Binding-site contacts:
Ligand atom NAQ contacts residue GLU12 of chain 1.A at 2.8 Å (salt-bridge).
Ligand atom CAL contacts residue ALA71 of chain 1.A at 3.3 Å (hydrophobic).
Ligand atom OXT contacts residue SER183 of chain 1.A at 2.7 Å (h-bond).
Ligand atom CAP contacts residue TYR15 of chain 1.A at 3.7 Å (hydrophobic).
Ligand atom OAB contacts residue ALA71 of chain 1.A at 3.5 Å (h-bond).
Ligand atom CAE contacts residue ARG78 of chain 1.A at 3.7 Å.
Ligand atom C contacts residue SER183 of chain 1.A at 3.2 Å.
Ligand atom CAP contacts residue ALA70 of chain 1.A at 3.6 Å (hydrophobic).
Ligand atom CAK contacts residue HIS146 of chain 1.A at 3.7 Å.
Ligand atom CB contacts residue ALA71 of chain 1.A at 3.4 Å (hydrophobic).
Ligand atom NAQ contacts residue GLN141 of chain 1.A at 3.2 Å (h-bond).
Ligand atom NAQ contacts residue TYR15 of chain 1.A at 3.4 Å.
Ligand atom C contacts residue TYR15 of chain 1.A at 3.4 Å (hydrophobic).
Ligand atom NAO contacts residue TYR15 of chain 1.A at 3.6 Å.
Ligand atom CAI contacts residue HIS146 of chain 1.A at 3.6 Å.
Ligand atom CA contacts residue ALA71 of chain 1.A at 3.5 Å (hydrophobic).
Ligand atom CB contacts residue SER183 of chain 1.A at 3.7 Å.
Ligand atom CAP contacts residue GLU12 of chain 1.A at 3.3 Å.
Ligand atom CAP contacts residue TRP53 of chain 1.A at 3.5 Å (hydrophobic).
Ligand atom OAF contacts residue THR144 of chain 1.A at 3.5 Å.
Ligand atom OXT contacts residue TYR15 of chain 1.A at 2.6 Å (h-bond).
Ligand atom O contacts residue MET93 of chain 1.A at 3.4 Å (h-bond).
Ligand atom OAB contacts residue ARG78 of chain 1.A at 2.9 Å (salt-bridge).
Ligand atom O contacts residue HIS146 of chain 1.A at 2.8 Å (h-bond).
Ligand atom O contacts residue SER183 of chain 1.A at 3.4 Å (h-bond).
Ligand atom NAN contacts residue ALA70 of chain 1.A at 3.1 Å (h-bond).
Ligand atom N contacts residue ALA71 of chain 1.A at 3.0 Å (h-bond).
Ligand atom OAB contacts residue SER73 of chain 1.A at 3.1 Å (h-bond).
Ligand atom NAO contacts residue ALA70 of chain 1.A at 3.1 Å (h-bond).
Ligand atom NAO contacts residue GLU12 of chain 1.A at 3.0 Å (salt-bridge).
Ligand atom N contacts residue SER73 of chain 1.A at 3.5 Å (h-bond).
Ligand atom OAF contacts residue ARG78 of chain 1.A at 3.1 Å (salt-bridge).
Ligand atom CAE contacts residue SER145 of chain 1.A at 3.4 Å.
Ligand atom C contacts residue HIS146 of chain 1.A at 3.4 Å.
Ligand atom NAO contacts residue TRP53 of chain 1.A at 3.6 Å.
Ligand atom N contacts residue EDO1 of chain 1.F at 3.5 Å (h-bond).
Ligand atom O contacts residue EDO1 of chain 1.F at 3.2 Å (h-bond).
Ligand atom OAF contacts residue SER145 of chain 1.A at 2.8 Å (h-bond).
Ligand atom OXT contacts residue HIS146 of chain 1.A at 3.6 Å.
Ligand atom NAN contacts residue TRP53 of chain 1.A at 3.3 Å.

The small molecule below binds the protein below.
Small molecule (SMILES): [H]/N=C(/N)NCCC[C@H](N[C@H](C)C(=O)O)C(=O)O

Sequence of chain 1.A:
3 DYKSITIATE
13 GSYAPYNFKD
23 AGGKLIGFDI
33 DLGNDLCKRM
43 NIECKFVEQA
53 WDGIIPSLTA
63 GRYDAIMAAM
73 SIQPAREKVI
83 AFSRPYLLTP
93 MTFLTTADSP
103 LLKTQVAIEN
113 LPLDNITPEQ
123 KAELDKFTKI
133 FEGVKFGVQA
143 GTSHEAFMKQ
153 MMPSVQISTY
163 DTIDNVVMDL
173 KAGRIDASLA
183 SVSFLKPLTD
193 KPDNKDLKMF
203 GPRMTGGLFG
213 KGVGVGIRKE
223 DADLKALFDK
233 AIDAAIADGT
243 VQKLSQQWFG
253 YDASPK